Sequence of chain 2.C:
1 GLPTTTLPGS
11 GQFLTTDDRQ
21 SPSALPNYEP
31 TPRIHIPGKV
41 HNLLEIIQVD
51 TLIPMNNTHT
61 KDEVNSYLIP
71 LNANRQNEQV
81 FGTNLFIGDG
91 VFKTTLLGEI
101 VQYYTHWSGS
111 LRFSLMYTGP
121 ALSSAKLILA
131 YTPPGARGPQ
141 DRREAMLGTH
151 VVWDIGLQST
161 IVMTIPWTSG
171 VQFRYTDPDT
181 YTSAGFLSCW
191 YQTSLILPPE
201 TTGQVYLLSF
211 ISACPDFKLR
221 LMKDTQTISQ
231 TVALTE

Sequence of chain 2.A:
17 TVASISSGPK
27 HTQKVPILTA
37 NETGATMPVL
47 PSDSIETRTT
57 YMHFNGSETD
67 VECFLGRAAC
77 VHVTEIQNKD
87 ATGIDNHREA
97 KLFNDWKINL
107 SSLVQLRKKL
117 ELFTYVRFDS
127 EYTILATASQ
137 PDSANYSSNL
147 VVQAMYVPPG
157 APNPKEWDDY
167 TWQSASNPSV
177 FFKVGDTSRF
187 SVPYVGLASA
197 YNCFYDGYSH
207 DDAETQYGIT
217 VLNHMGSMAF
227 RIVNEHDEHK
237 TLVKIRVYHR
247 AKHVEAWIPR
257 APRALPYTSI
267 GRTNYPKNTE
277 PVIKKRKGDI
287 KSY

Binding-site contacts:
Ligand atom C5A contacts residue PHE186 of chain 2.A at 3.5 Å (hydrophobic).
Ligand atom C2A contacts residue TYR152 of chain 2.A at 3.6 Å (hydrophobic).
Ligand atom C4 contacts residue TYR197 of chain 2.A at 3.8 Å (hydrophobic).
Ligand atom C1C contacts residue TYR128 of chain 2.A at 3.7 Å (hydrophobic).
Ligand atom C1B contacts residue ILE104 of chain 2.A at 4.0 Å (hydrophobic).
Ligand atom C5C contacts residue VAL191 of chain 2.A at 3.8 Å (hydrophobic).
Ligand atom C6B contacts residue TYR128 of chain 2.A at 3.3 Å (hydrophobic).
Ligand atom O1 contacts residue LEU106 of chain 2.A at 3.7 Å.
Ligand atom C3 contacts residue ASN219 of chain 2.A at 4.0 Å.
Ligand atom C2B contacts residue VAL188 of chain 2.A at 3.5 Å (hydrophobic).
Ligand atom C4C contacts residue VAL188 of chain 2.A at 3.7 Å (hydrophobic).
Ligand atom N3A contacts residue PHE186 of chain 2.A at 4.0 Å.
Ligand atom C5A contacts residue VAL176 of chain 2.A at 3.6 Å (hydrophobic).
Ligand atom C4B contacts residue TYR152 of chain 2.A at 3.8 Å (hydrophobic).
Ligand atom C4A contacts residue PRO174 of chain 2.A at 3.1 Å (hydrophobic).
Ligand atom O1A contacts residue PHE186 of chain 2.A at 3.0 Å.
Ligand atom C6B contacts residue ILE104 of chain 2.A at 3.6 Å (hydrophobic).
Ligand atom C1C contacts residue LEU106 of chain 2.A at 3.8 Å (hydrophobic).
Ligand atom C4C contacts residue VAL191 of chain 2.A at 3.0 Å (hydrophobic).
Ligand atom C3C contacts residue TYR128 of chain 2.A at 3.4 Å (hydrophobic).
Ligand atom N3A contacts residue TYR152 of chain 2.A at 3.5 Å.
Ligand atom C5 contacts residue LEU106 of chain 2.A at 3.8 Å (hydrophobic).
Ligand atom C4B contacts residue PHE186 of chain 2.A at 3.6 Å (hydrophobic).
Ligand atom N2 contacts residue ASN219 of chain 2.A at 3.8 Å.
Ligand atom C5B contacts residue MET224 of chain 2.A at 3.8 Å (hydrophobic).
Ligand atom C31 contacts residue ASN219 of chain 2.A at 3.3 Å.
Ligand atom O1B contacts residue ILE104 of chain 2.A at 3.9 Å.
Ligand atom C4 contacts residue LEU106 of chain 2.A at 3.9 Å (hydrophobic).
Ligand atom C3B contacts residue TYR152 of chain 2.A at 3.7 Å (hydrophobic).
Ligand atom N3A contacts residue PRO174 of chain 2.A at 3.7 Å.
Ligand atom C5B contacts residue PHE186 of chain 2.A at 3.9 Å (hydrophobic).
Ligand atom O1B contacts residue TYR128 of chain 2.A at 3.4 Å (h-bond).
Ligand atom C2A contacts residue PHE186 of chain 2.A at 3.3 Å (hydrophobic).
Ligand atom N2 contacts residue LEU106 of chain 2.A at 3.8 Å.
Ligand atom C1B contacts residue VAL188 of chain 2.A at 3.8 Å (hydrophobic).
Ligand atom C1B contacts residue TYR128 of chain 2.A at 3.6 Å (hydrophobic).
Ligand atom N3A contacts residue ALA24 of chain 2.C at 3.8 Å.
Ligand atom O1 contacts residue MET221 of chain 2.A at 3.9 Å.
Ligand atom C2C contacts residue TYR197 of chain 2.A at 3.7 Å (hydrophobic).
Ligand atom C3B contacts residue VAL188 of chain 2.A at 3.8 Å (hydrophobic).

This protein binds this small molecule.
Small molecule (SMILES): Cc1cc(CCCCCOc2ccc(C3=NCCO3)cc2)on1